Binding-site contacts:
Ligand atom O1 contacts residue SER241 of chain 1.A at 2.6 Å (h-bond).
Ligand atom N5 contacts residue PHE209 of chain 1.A at 3.6 Å.
Ligand atom C11 contacts residue PRO89 of chain 1.A at 3.6 Å (hydrophobic).
Ligand atom C16 contacts residue LYS240 of chain 1.A at 3.4 Å.
Ligand atom C12 contacts residue PRO89 of chain 1.A at 3.6 Å (hydrophobic).
Ligand atom C3 contacts residue LYS240 of chain 1.A at 3.5 Å.
Ligand atom N1 contacts residue ASN140 of chain 1.A at 3.0 Å (h-bond).
Ligand atom N3 contacts residue ARG274 of chain 1.A at 3.7 Å.
Ligand atom N2 contacts residue MET165 of chain 1.A at 3.5 Å (h-bond).
Ligand atom N3 contacts residue ASN140 of chain 1.A at 3.2 Å (h-bond).
Ligand atom C10 contacts residue PRO89 of chain 1.A at 3.6 Å (hydrophobic).
Ligand atom C15 contacts residue ASP121 of chain 1.A at 3.3 Å.
Ligand atom N1 contacts residue ASP204 of chain 1.A at 2.7 Å (salt-bridge).
Ligand atom C13 contacts residue GLY208 of chain 1.A at 3.6 Å.
Ligand atom C7 contacts residue SO41 of chain 1.D at 3.4 Å.
Ligand atom N7 contacts residue PRO89 of chain 1.A at 3.6 Å.
Ligand atom S1 contacts residue SER241 of chain 1.A at 3.6 Å.
Ligand atom N8 contacts residue ASP121 of chain 1.A at 3.0 Å (salt-bridge).
Ligand atom C15 contacts residue ARG274 of chain 1.A at 3.2 Å.
Ligand atom C14 contacts residue PRO89 of chain 1.A at 3.5 Å (hydrophobic).
Ligand atom N4 contacts residue ARG274 of chain 1.A at 3.5 Å (salt-bridge).
Ligand atom O3 contacts residue LYS240 of chain 1.A at 2.6 Å (salt-bridge).
Ligand atom O1 contacts residue LYS240 of chain 1.A at 3.4 Å.
Ligand atom O3 contacts residue GLY236 of chain 1.A at 3.0 Å (h-bond).
Ligand atom C5 contacts residue SO41 of chain 1.D at 3.3 Å.
Ligand atom O2 contacts residue SER241 of chain 1.A at 3.4 Å (h-bond).
Ligand atom N4 contacts residue PHE209 of chain 1.A at 3.6 Å.
Ligand atom C4 contacts residue ARG274 of chain 1.A at 3.6 Å.
Ligand atom C1 contacts residue ASP204 of chain 1.A at 3.1 Å.
Ligand atom C6 contacts residue PRO89 of chain 1.A at 3.4 Å (hydrophobic).
Ligand atom N2 contacts residue ASP204 of chain 1.A at 2.6 Å (salt-bridge).
Ligand atom N5 contacts residue THR87 of chain 1.A at 3.5 Å (h-bond).
Ligand atom C3 contacts residue ARG274 of chain 1.A at 3.7 Å.
Ligand atom N4 contacts residue LYS240 of chain 1.A at 2.9 Å (salt-bridge).
Ligand atom C13 contacts residue PRO89 of chain 1.A at 3.6 Å (hydrophobic).
Ligand atom C16 contacts residue MET165 of chain 1.A at 3.6 Å (hydrophobic).
Ligand atom C16 contacts residue ASP204 of chain 1.A at 3.7 Å.
Ligand atom N8 contacts residue ARG274 of chain 1.A at 3.4 Å (salt-bridge).
Ligand atom N1 contacts residue LEU234 of chain 1.A at 3.7 Å.
Ligand atom C2 contacts residue ARG274 of chain 1.A at 3.5 Å.

Sequence of chain 1.A:
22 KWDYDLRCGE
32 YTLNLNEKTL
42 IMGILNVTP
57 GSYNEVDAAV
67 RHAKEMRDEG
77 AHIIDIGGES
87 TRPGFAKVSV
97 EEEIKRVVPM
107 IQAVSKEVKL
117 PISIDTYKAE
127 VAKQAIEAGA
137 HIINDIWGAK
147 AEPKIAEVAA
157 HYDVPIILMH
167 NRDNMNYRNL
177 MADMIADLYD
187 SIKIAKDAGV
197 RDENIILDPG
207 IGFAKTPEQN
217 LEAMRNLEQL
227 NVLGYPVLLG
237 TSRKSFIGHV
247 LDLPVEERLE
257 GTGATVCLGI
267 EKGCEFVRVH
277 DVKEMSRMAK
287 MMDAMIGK

The protein below binds the small molecule below.
Small molecule (SMILES): Nc1nc2c(c(=O)[nH]1)N=C(CNc1ccc(S(=O)(=O)Nc3nccs3)cc1)CN2